Sequence of chain 2.A:
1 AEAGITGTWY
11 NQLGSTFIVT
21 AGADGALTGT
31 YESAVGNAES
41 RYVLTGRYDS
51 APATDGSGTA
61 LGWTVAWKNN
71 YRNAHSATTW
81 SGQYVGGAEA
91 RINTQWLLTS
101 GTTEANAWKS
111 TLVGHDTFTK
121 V

Binding-site contacts:
Ligand atom OE1 contacts residue TRP67 of chain 4.A at 3.6 Å.
Ligand atom CE1 contacts residue TRP67 of chain 4.A at 3.3 Å (hydrophobic).
Ligand atom NE2 contacts residue TRP67 of chain 4.A at 3.4 Å.
Ligand atom OE1 contacts residue LEU98 of chain 4.A at 3.6 Å.
Ligand atom OE1 contacts residue THR78 of chain 4.A at 2.5 Å (h-bond).
Ligand atom NE2 contacts residue SER76 of chain 4.A at 2.7 Å (h-bond).
Ligand atom CH3 contacts residue LYS109 of chain 2.A at 3.6 Å.
Ligand atom CG contacts residue TRP67 of chain 4.A at 3.5 Å (hydrophobic).
Ligand atom CB contacts residue TRP108 of chain 2.A at 4.1 Å (hydrophobic).
Ligand atom CB contacts residue TRP67 of chain 4.A at 3.7 Å (hydrophobic).
Ligand atom O contacts residue SER33 of chain 4.A at 2.7 Å (h-bond).
Ligand atom O contacts residue TRP67 of chain 4.A at 3.7 Å.
Ligand atom CG contacts residue TRP108 of chain 2.A at 4.0 Å (hydrophobic).
Ligand atom CB contacts residue TRP67 of chain 4.A at 3.5 Å (hydrophobic).
Ligand atom C contacts residue TRP67 of chain 4.A at 4.0 Å (hydrophobic).
Ligand atom O contacts residue ARG72 of chain 4.A at 3.7 Å.
Ligand atom NE2 contacts residue ALA74 of chain 4.A at 4.0 Å.
Ligand atom CE1 contacts residue SER76 of chain 4.A at 3.8 Å.
Ligand atom CG contacts residue ALA74 of chain 4.A at 3.3 Å (hydrophobic).
Ligand atom N contacts residue SER33 of chain 4.A at 3.0 Å.
Ligand atom O contacts residue SER33 of chain 4.A at 3.8 Å.
Ligand atom CG contacts residue TRP67 of chain 4.A at 4.0 Å (hydrophobic).
Ligand atom NE2 contacts residue TRP96 of chain 4.A at 3.5 Å.
Ligand atom CB contacts residue LEU13 of chain 4.A at 4.0 Å (hydrophobic).
Ligand atom CD contacts residue ALA74 of chain 4.A at 3.5 Å (hydrophobic).
Ligand atom CD contacts residue ARG72 of chain 4.A at 3.5 Å.
Ligand atom C contacts residue SER33 of chain 4.A at 3.8 Å.
Ligand atom C contacts residue SER33 of chain 4.A at 3.8 Å.
Ligand atom N contacts residue ALA34 of chain 4.A at 3.9 Å.
Ligand atom NE2 contacts residue THR78 of chain 4.A at 3.8 Å.
Ligand atom NE2 contacts residue LEU98 of chain 4.A at 4.0 Å.
Ligand atom CD2 contacts residue SER76 of chain 4.A at 3.4 Å.
Ligand atom N contacts residue SER40 of chain 4.A at 3.6 Å.
Ligand atom CB contacts residue TYR42 of chain 4.A at 3.3 Å (hydrophobic).
Ligand atom N contacts residue ALA34 of chain 4.A at 3.7 Å.
Ligand atom CB contacts residue TRP108 of chain 2.A at 4.0 Å (hydrophobic).
Ligand atom O contacts residue SER33 of chain 4.A at 4.0 Å.
Ligand atom CD contacts residue THR78 of chain 4.A at 3.7 Å.
Ligand atom CA contacts residue TRP67 of chain 4.A at 4.1 Å (hydrophobic).
Ligand atom CA contacts residue ALA34 of chain 4.A at 3.8 Å (hydrophobic).

A small-molecule ligand and the protein it binds are described below.
Small molecule (SMILES): CC(=O)N[C@@H](CS)C(=O)N[C@@H](Cc1c[nH]cn1)C(=O)N1CCC[C@H]1C(=O)N[C@@H](CCC(N)=O)C(=O)NCC(=O)N1CCC[C@H]1C(=O)N1CCC[C@H]1C(=O)N[C@@H](CS)C(N)=O

Sequence of chain 4.A:
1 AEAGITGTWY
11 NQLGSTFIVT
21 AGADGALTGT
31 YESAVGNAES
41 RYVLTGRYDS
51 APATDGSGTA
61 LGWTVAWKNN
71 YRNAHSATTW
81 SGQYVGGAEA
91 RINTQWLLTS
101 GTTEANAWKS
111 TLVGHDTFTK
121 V